This protein binds this small molecule.
Small molecule (SMILES): NCC(=O)O

Sequence of chain 25.A:
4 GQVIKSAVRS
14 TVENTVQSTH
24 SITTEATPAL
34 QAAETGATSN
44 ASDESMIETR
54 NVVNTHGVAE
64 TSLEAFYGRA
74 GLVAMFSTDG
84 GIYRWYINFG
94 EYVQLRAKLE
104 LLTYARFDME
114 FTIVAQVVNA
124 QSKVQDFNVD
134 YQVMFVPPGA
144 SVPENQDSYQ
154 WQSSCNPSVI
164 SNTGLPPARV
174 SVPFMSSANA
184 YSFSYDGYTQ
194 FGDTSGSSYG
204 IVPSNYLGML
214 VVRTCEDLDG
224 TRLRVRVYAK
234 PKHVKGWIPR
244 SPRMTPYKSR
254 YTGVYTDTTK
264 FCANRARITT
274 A

Binding-site contacts:
Ligand atom O contacts residue ARG229 of chain 21.A at 2.9 Å (salt-bridge).
Ligand atom C contacts residue TRP154 of chain 25.A at 4.1 Å (hydrophobic).
Ligand atom O contacts residue TRP154 of chain 25.A at 4.1 Å.
Ligand atom CA contacts residue MET78 of chain 21.A at 4.0 Å (hydrophobic).
Ligand atom O contacts residue MET78 of chain 21.A at 3.9 Å.
Ligand atom C contacts residue CYS1 of chain 21.P at 3.7 Å (hydrophobic).
Ligand atom O contacts residue ARG216 of chain 25.A at 2.9 Å (salt-bridge).
Ligand atom N contacts residue TYR152 of chain 25.A at 4.2 Å.
Ligand atom O contacts residue LEU75 of chain 21.A at 3.8 Å.
Ligand atom CA contacts residue SER151 of chain 25.A at 4.0 Å.
Ligand atom CA contacts residue CYS1 of chain 21.P at 2.4 Å (hydrophobic).
Ligand atom N contacts residue ASP150 of chain 25.A at 3.4 Å (salt-bridge).
Ligand atom OXT contacts residue ASP150 of chain 25.A at 4.3 Å.
Ligand atom C contacts residue LEU75 of chain 21.A at 4.2 Å (hydrophobic).
Ligand atom OXT contacts residue MET78 of chain 21.A at 3.5 Å (h-bond).
Ligand atom OXT contacts residue ARG229 of chain 21.A at 3.1 Å (salt-bridge).
Ligand atom N contacts residue CYS1 of chain 21.P at 1.3 Å.
Ligand atom CA contacts residue LEU75 of chain 21.A at 3.7 Å (hydrophobic).
Ligand atom OXT contacts residue CYS1 of chain 21.P at 4.0 Å.
Ligand atom CA contacts residue GLN155 of chain 25.A at 4.3 Å.
Ligand atom N contacts residue SER151 of chain 25.A at 3.5 Å (h-bond).
Ligand atom C contacts residue MET78 of chain 21.A at 3.6 Å (hydrophobic).
Ligand atom N contacts residue MET78 of chain 21.A at 3.8 Å.
Ligand atom C contacts residue ARG216 of chain 25.A at 3.6 Å.
Ligand atom CA contacts residue TRP154 of chain 25.A at 4.3 Å (hydrophobic).
Ligand atom C contacts residue ARG229 of chain 21.A at 3.7 Å.
Ligand atom OXT contacts residue ARG216 of chain 25.A at 3.0 Å (salt-bridge).

Sequence of chain 21.A:
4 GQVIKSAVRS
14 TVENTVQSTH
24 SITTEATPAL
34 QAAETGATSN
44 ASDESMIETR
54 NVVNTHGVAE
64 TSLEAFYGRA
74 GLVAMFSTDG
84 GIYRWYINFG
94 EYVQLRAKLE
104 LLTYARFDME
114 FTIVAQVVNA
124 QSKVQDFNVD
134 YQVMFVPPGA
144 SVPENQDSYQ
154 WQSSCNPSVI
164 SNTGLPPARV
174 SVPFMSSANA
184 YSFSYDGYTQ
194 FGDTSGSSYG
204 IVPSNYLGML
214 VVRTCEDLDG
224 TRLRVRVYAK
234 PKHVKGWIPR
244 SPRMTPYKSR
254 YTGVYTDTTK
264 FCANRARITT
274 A